Binding-site contacts:
Ligand atom O7 contacts residue LYS203 of chain 53.E at 4.0 Å.
Ligand atom O5 contacts residue SER197 of chain 53.E at 4.0 Å.
Ligand atom O5 contacts residue ASN200 of chain 53.E at 2.5 Å (h-bond).
Ligand atom C8 contacts residue LEU192 of chain 53.E at 3.7 Å (hydrophobic).
Ligand atom O7 contacts residue ASN200 of chain 53.E at 3.3 Å (h-bond).
Ligand atom C4 contacts residue ASN200 of chain 53.E at 3.8 Å.
Ligand atom N2 contacts residue LEU192 of chain 53.E at 3.5 Å.
Ligand atom C7 contacts residue LEU192 of chain 53.E at 3.8 Å (hydrophobic).
Ligand atom C1 contacts residue ASN200 of chain 53.E at 1.4 Å.
Ligand atom C2 contacts residue ASN200 of chain 53.E at 2.5 Å.
Ligand atom N2 contacts residue ASN200 of chain 53.E at 3.3 Å (h-bond).
Ligand atom O6 contacts residue ASN200 of chain 53.E at 3.0 Å (h-bond).
Ligand atom C2 contacts residue LEU192 of chain 53.E at 4.3 Å (hydrophobic).
Ligand atom C1 contacts residue LEU192 of chain 53.E at 3.9 Å (hydrophobic).
Ligand atom C8 contacts residue VAL205 of chain 53.E at 3.7 Å (hydrophobic).
Ligand atom C5 contacts residue SER197 of chain 53.E at 4.2 Å.
Ligand atom C3 contacts residue ASN200 of chain 53.E at 3.7 Å.
Ligand atom C6 contacts residue ASN200 of chain 53.E at 3.3 Å.
Ligand atom C5 contacts residue ASN200 of chain 53.E at 3.3 Å.
Ligand atom C6 contacts residue LEU199 of chain 53.E at 4.1 Å (hydrophobic).
Ligand atom C7 contacts residue ASN200 of chain 53.E at 3.6 Å.
Ligand atom C6 contacts residue SER197 of chain 53.E at 4.3 Å.

The protein below binds the small molecule below.
Small molecule (SMILES): CC(=O)N[C@@H]1[C@@H](O)[C@H](O)[C@@H](CO)O[C@H]1O

Sequence of chain 53.E:
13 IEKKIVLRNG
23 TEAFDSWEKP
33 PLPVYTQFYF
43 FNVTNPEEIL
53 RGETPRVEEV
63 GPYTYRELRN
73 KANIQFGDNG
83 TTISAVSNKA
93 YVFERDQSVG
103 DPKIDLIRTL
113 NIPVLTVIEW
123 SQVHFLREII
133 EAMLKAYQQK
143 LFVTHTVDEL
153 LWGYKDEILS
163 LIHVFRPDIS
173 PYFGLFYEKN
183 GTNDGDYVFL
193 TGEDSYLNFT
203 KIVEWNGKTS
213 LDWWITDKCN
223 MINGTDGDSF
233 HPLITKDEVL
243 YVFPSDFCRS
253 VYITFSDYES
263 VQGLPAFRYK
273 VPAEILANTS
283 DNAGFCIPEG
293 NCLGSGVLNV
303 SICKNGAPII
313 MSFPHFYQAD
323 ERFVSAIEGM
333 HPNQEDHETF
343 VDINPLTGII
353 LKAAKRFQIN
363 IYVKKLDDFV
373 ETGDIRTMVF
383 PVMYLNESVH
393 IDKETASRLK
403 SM